This protein binds this small molecule.
Small molecule (SMILES): [O][Cu]12(OO)<-n3ccccc3CCN->1(CCNC(=O)CCCC[C@@H]1SC[C@@H]3NC(=O)N[C@@H]31)CCc1ccccn->21

Binding-site contacts:
Ligand atom N3 contacts residue SER88 of chain 2.A at 2.9 Å (h-bond).
Ligand atom C5 contacts residue TRP120 of chain 4.A at 3.6 Å (hydrophobic).
Ligand atom O1 contacts residue SER27 of chain 2.A at 2.6 Å (h-bond).
Ligand atom C9 contacts residue TRP79 of chain 2.A at 3.5 Å (hydrophobic).
Ligand atom C8 contacts residue TRP79 of chain 2.A at 3.8 Å (hydrophobic).
Ligand atom C7 contacts residue LEU110 of chain 2.A at 3.8 Å (hydrophobic).
Ligand atom C1 contacts residue ASP128 of chain 2.A at 3.7 Å.
Ligand atom C9 contacts residue ASN49 of chain 2.A at 3.5 Å.
Ligand atom C7 contacts residue TRP79 of chain 2.A at 3.8 Å (hydrophobic).
Ligand atom C1 contacts residue SER27 of chain 2.A at 3.6 Å.
Ligand atom C3 contacts residue TRP108 of chain 2.A at 3.4 Å (hydrophobic).
Ligand atom N1 contacts residue ASP128 of chain 2.A at 2.8 Å (salt-bridge).
Ligand atom C1 contacts residue LEU25 of chain 2.A at 3.6 Å (hydrophobic).
Ligand atom C10 contacts residue ASN49 of chain 2.A at 3.7 Å.
Ligand atom S1 contacts residue THR90 of chain 2.A at 3.3 Å (h-bond).
Ligand atom C2 contacts residue ASP128 of chain 2.A at 3.8 Å.
Ligand atom C1 contacts residue TYR43 of chain 2.A at 3.5 Å (hydrophobic).
Ligand atom O1 contacts residue ASN23 of chain 2.A at 3.0 Å (h-bond).
Ligand atom O2 contacts residue ASN49 of chain 2.A at 2.9 Å (h-bond).
Ligand atom S1 contacts residue TRP92 of chain 2.A at 3.7 Å.
Ligand atom O1 contacts residue TYR43 of chain 2.A at 2.7 Å (h-bond).
Ligand atom N2 contacts residue SER45 of chain 2.A at 3.0 Å (h-bond).
Ligand atom C1 contacts residue ASN23 of chain 2.A at 3.8 Å.
Ligand atom C6 contacts residue VAL47 of chain 2.A at 3.7 Å (hydrophobic).
Ligand atom C2 contacts residue TRP108 of chain 2.A at 3.7 Å (hydrophobic).
Ligand atom O4 contacts residue ALA86 of chain 2.A at 3.6 Å.
Ligand atom N1 contacts residue LEU25 of chain 2.A at 3.7 Å.
Ligand atom C13 contacts residue SER112 of chain 2.A at 3.4 Å.
Ligand atom O4 contacts residue ASN49 of chain 2.A at 3.1 Å (h-bond).
Ligand atom C19 contacts residue SER112 of chain 2.A at 3.4 Å.
Ligand atom C15 contacts residue SER112 of chain 2.A at 3.5 Å.
Ligand atom O2 contacts residue GLY48 of chain 2.A at 3.6 Å.
Ligand atom C26 contacts residue ACT1 of chain 2.C at 3.6 Å.
Ligand atom C18 contacts residue SER112 of chain 2.A at 3.6 Å.
Ligand atom C6 contacts residue SER45 of chain 2.A at 3.4 Å.
Ligand atom C4 contacts residue VAL47 of chain 2.A at 3.7 Å (hydrophobic).
Ligand atom N2 contacts residue VAL47 of chain 2.A at 3.6 Å.
Ligand atom C11 contacts residue SER88 of chain 2.A at 3.7 Å.
Ligand atom S1 contacts residue TRP79 of chain 2.A at 3.6 Å.
Ligand atom C4 contacts residue TRP120 of chain 4.A at 3.7 Å (hydrophobic).

Sequence of chain 2.A:
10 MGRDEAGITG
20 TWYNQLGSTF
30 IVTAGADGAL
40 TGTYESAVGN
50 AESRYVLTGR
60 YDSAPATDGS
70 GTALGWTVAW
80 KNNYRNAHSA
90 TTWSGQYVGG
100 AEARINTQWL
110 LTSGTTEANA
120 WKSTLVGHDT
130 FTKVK

Sequence of chain 4.A:
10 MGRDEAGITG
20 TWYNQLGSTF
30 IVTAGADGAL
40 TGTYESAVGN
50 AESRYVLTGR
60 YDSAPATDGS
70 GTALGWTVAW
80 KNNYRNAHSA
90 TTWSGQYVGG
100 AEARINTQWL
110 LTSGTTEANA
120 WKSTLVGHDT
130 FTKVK